Sequence of chain 2.A:
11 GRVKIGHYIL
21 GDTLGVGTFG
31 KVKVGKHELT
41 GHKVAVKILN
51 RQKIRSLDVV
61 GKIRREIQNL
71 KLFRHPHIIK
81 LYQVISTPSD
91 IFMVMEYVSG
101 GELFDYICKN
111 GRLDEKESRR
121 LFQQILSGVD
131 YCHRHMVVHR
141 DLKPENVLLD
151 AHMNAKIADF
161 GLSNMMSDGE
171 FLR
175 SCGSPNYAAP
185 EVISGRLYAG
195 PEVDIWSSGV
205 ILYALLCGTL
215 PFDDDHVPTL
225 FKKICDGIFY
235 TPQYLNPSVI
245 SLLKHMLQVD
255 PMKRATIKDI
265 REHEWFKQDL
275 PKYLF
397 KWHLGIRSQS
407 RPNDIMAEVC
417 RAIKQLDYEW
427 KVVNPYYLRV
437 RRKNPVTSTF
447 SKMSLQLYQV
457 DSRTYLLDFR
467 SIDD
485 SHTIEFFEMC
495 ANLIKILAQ

Binding-site contacts:
Ligand atom O2 contacts residue LYS31 of chain 2.A at 3.4 Å.
Ligand atom O1 contacts residue LEU20 of chain 2.A at 3.7 Å.
Ligand atom C11 contacts residue LYS33 of chain 2.A at 3.6 Å.
Ligand atom C8 contacts residue LYS33 of chain 2.A at 3.9 Å.
Ligand atom O2 contacts residue LYS33 of chain 2.A at 4.0 Å.
Ligand atom C14 contacts residue LYS33 of chain 2.A at 3.9 Å.
Ligand atom C13 contacts residue LEU20 of chain 2.A at 4.0 Å (hydrophobic).
Ligand atom N2 contacts residue LYS53 of chain 2.A at 3.9 Å.
Ligand atom C18 contacts residue GLY21 of chain 2.A at 3.4 Å.
Ligand atom C20 contacts residue LYS31 of chain 2.A at 3.8 Å.
Ligand atom O3 contacts residue LYS53 of chain 2.A at 2.8 Å (salt-bridge).
Ligand atom O3 contacts residue ASN50 of chain 2.A at 4.0 Å.
Ligand atom O1 contacts residue GLY21 of chain 2.A at 2.6 Å (h-bond).
Ligand atom C3 contacts residue LYS53 of chain 2.A at 3.9 Å.
Ligand atom C6 contacts residue ILE48 of chain 2.A at 3.8 Å (hydrophobic).
Ligand atom C15 contacts residue VAL13 of chain 2.A at 3.8 Å (hydrophobic).
Ligand atom C19 contacts residue LEU20 of chain 2.A at 3.9 Å (hydrophobic).
Ligand atom N1 contacts residue ASP90 of chain 2.A at 3.1 Å (salt-bridge).
Ligand atom C1 contacts residue ILE48 of chain 2.A at 4.1 Å (hydrophobic).
Ligand atom C13 contacts residue LYS33 of chain 2.A at 3.7 Å.
Ligand atom C13 contacts residue ILE48 of chain 2.A at 3.8 Å (hydrophobic).
Ligand atom C8 contacts residue ILE48 of chain 2.A at 4.0 Å (hydrophobic).
Ligand atom C2 contacts residue ASP90 of chain 2.A at 3.5 Å.
Ligand atom C2 contacts residue ILE48 of chain 2.A at 3.9 Å (hydrophobic).
Ligand atom C12 contacts residue VAL13 of chain 2.A at 4.1 Å (hydrophobic).
Ligand atom N2 contacts residue LYS31 of chain 2.A at 3.6 Å.
Ligand atom C20 contacts residue LYS53 of chain 2.A at 3.9 Å.
Ligand atom C18 contacts residue LEU20 of chain 2.A at 3.8 Å (hydrophobic).
Ligand atom CL1 contacts residue PHE92 of chain 2.A at 3.6 Å.
Ligand atom C19 contacts residue LYS33 of chain 2.A at 3.5 Å.
Ligand atom N1 contacts residue ASN50 of chain 2.A at 4.1 Å.
Ligand atom C10 contacts residue LYS33 of chain 2.A at 3.8 Å.
Ligand atom C12 contacts residue LYS33 of chain 2.A at 3.6 Å.
Ligand atom C7 contacts residue ILE48 of chain 2.A at 4.0 Å (hydrophobic).
Ligand atom S1 contacts residue ASP90 of chain 2.A at 3.0 Å (salt-bridge).
Ligand atom O1 contacts residue LYS33 of chain 2.A at 2.8 Å (salt-bridge).
Ligand atom S1 contacts residue ILE48 of chain 2.A at 3.7 Å.
Ligand atom C19 contacts residue GLY21 of chain 2.A at 3.4 Å.
Ligand atom C9 contacts residue LYS33 of chain 2.A at 4.0 Å.
Ligand atom C12 contacts residue LEU20 of chain 2.A at 4.0 Å (hydrophobic).

A small-molecule ligand and the protein it binds are described below.
Small molecule (SMILES): N#Cc1c(O)c2c(-c3ccc(-c4ccccc4O)cc3)c(Cl)sc2[nH]c1=O